Sequence of chain 1.O:
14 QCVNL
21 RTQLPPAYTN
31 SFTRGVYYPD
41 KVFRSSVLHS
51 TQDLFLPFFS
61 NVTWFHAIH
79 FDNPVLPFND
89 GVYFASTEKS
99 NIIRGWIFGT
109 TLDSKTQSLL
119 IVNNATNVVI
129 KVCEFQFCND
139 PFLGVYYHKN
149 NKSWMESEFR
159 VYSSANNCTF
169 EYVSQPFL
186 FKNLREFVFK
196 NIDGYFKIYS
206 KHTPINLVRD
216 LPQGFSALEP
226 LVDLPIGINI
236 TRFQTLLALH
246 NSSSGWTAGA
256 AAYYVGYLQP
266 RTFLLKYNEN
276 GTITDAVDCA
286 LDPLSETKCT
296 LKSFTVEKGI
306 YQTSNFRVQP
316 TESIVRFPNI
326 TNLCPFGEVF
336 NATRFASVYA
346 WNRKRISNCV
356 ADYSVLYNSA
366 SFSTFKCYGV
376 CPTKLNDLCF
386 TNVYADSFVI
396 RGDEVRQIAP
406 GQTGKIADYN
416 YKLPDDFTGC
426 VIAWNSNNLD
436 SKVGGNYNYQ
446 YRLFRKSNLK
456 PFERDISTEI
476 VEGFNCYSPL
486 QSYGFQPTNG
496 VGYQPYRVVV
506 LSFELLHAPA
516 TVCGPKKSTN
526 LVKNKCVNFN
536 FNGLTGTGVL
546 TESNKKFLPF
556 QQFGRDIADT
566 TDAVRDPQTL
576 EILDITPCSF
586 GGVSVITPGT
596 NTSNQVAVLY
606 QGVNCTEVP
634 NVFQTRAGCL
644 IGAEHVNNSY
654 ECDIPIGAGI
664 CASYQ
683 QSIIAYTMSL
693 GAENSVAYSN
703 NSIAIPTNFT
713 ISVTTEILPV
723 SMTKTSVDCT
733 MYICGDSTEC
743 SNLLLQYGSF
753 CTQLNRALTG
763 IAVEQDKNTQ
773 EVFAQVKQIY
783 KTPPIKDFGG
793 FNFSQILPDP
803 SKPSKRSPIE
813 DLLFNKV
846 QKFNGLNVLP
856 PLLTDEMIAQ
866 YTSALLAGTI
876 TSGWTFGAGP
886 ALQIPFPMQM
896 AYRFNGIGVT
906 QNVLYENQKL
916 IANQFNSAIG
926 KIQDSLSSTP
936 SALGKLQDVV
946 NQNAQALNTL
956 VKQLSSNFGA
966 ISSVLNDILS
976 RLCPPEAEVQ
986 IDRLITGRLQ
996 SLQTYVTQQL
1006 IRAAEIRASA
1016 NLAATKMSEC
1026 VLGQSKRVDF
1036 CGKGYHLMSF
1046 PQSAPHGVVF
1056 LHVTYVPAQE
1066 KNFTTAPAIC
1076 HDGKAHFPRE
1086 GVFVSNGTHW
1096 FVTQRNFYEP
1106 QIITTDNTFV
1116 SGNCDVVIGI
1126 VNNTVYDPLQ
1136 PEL

Binding-site contacts:
Ligand atom O7 contacts residue ASN17 of chain 1.O at 3.5 Å (h-bond).
Ligand atom N2 contacts residue ASN17 of chain 1.O at 2.9 Å (h-bond).
Ligand atom O5 contacts residue ASN17 of chain 1.O at 2.4 Å (h-bond).
Ligand atom C3 contacts residue ASN17 of chain 1.O at 3.8 Å.
Ligand atom C5 contacts residue ASN17 of chain 1.O at 3.7 Å.
Ligand atom C1 contacts residue ASN137 of chain 1.O at 4.1 Å.
Ligand atom N2 contacts residue ASN137 of chain 1.O at 4.3 Å.
Ligand atom C2 contacts residue ASN17 of chain 1.O at 2.5 Å.
Ligand atom C1 contacts residue ASN17 of chain 1.O at 1.5 Å.
Ligand atom C4 contacts residue ASN17 of chain 1.O at 4.3 Å.
Ligand atom C7 contacts residue ASN17 of chain 1.O at 3.4 Å.

This protein binds this small molecule.
Small molecule (SMILES): CC(=O)N[C@@H]1[C@@H](O)[C@H](O)[C@@H](CO)O[C@H]1O